Binding-site contacts:
Ligand atom C3 contacts residue CYS131 of chain 1.A at 4.0 Å (hydrophobic).
Ligand atom O4 contacts residue THR130 of chain 1.A at 4.2 Å.
Ligand atom C5 contacts residue THR130 of chain 1.A at 2.8 Å.
Ligand atom O2 contacts residue THR130 of chain 1.A at 2.8 Å (h-bond).
Ligand atom C4 contacts residue THR130 of chain 1.A at 3.4 Å.
Ligand atom C3 contacts residue THR130 of chain 1.A at 2.8 Å.
Ligand atom C6 contacts residue THR130 of chain 1.A at 4.2 Å.
Ligand atom C2 contacts residue THR130 of chain 1.A at 2.4 Å.
Ligand atom C6 contacts residue PRO170 of chain 1.A at 4.2 Å (hydrophobic).
Ligand atom O5 contacts residue THR130 of chain 1.A at 2.4 Å (h-bond).
Ligand atom C5 contacts residue CYS131 of chain 1.A at 3.6 Å (hydrophobic).
Ligand atom C6 contacts residue CYS131 of chain 1.A at 4.0 Å (hydrophobic).
Ligand atom O3 contacts residue THR130 of chain 1.A at 4.1 Å.
Ligand atom C1 contacts residue THR130 of chain 1.A at 1.4 Å.
Ligand atom C4 contacts residue CYS131 of chain 1.A at 3.7 Å (hydrophobic).

Sequence of chain 1.A:
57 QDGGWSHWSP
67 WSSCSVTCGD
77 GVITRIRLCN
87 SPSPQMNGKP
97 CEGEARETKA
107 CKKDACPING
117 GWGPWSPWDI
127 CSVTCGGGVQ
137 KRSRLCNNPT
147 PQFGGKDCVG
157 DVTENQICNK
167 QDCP

This small molecule binds to this protein.
Small molecule (SMILES): C[C@@H]1O[C@@H](O)[C@@H](O)[C@H](O)[C@@H]1O